Binding-site contacts:
Ligand atom O3' contacts residue GLN162 of chain 1.C at 3.5 Å.
Ligand atom C1' contacts residue GLN162 of chain 1.C at 4.2 Å.
Ligand atom C2' contacts residue ARG24 of chain 1.E at 4.3 Å.
Ligand atom C3' contacts residue ARG24 of chain 1.E at 4.4 Å.
Ligand atom O3' contacts residue ARG24 of chain 1.E at 4.4 Å.
Ligand atom O2' contacts residue PRO48 of chain 1.L at 4.1 Å.
Ligand atom OP2 contacts residue ARG24 of chain 1.E at 3.7 Å.
Ligand atom O2' contacts residue ARG24 of chain 1.E at 3.4 Å (salt-bridge).
Ligand atom O2' contacts residue GLN162 of chain 1.C at 4.4 Å.

Sequence of chain 1.L:
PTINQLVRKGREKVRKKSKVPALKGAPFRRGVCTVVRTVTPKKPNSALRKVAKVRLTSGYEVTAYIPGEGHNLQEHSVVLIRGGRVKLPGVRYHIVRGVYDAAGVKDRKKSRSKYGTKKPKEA

Sequence of chain 1.E:
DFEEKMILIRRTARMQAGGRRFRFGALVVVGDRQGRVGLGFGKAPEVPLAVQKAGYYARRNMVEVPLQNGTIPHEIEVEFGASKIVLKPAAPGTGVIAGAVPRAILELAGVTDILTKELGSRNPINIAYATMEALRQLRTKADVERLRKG

A protein and the small-molecule ligand that binds it are described below.
Small molecule (SMILES): O=c1ccn([C@@H]2O[C@H](CO[P](=O)(O)O[C@H]3[C@@H](O)[C@H](n4ccc(=O)[nH]c4=O)O[C@@H]3CO[P](=O)(O)O[C@H]3[C@@H](O)[C@H](n4ccc(=O)[nH]c4=O)O[C@@H]3CO[P](=O)(O)O[C@H]3[C@@H](O)[C@H](n4ccc(=O)[nH]c4=O)O[C@@H]3CO[P](=O)(O)O[C@H]3[C@@H](O)[C@H](n4ccc(=O)[nH]c4=O)O[C@@H]3CO[P](=O)(O)O[C@H]3[C@@H](O)[C@H](n4ccc(=O)[nH]c4=O)O[C@@H]3CO)[C@@H](O)[C@H]2O)c(=O)[nH]1

Sequence of chain 1.C:
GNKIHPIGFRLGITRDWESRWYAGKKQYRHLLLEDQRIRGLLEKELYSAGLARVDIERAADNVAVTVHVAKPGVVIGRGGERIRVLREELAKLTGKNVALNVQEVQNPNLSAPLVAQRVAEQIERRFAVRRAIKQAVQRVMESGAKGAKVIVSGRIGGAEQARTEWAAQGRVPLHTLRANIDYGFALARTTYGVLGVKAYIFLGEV